Sequence of chain 1.B:
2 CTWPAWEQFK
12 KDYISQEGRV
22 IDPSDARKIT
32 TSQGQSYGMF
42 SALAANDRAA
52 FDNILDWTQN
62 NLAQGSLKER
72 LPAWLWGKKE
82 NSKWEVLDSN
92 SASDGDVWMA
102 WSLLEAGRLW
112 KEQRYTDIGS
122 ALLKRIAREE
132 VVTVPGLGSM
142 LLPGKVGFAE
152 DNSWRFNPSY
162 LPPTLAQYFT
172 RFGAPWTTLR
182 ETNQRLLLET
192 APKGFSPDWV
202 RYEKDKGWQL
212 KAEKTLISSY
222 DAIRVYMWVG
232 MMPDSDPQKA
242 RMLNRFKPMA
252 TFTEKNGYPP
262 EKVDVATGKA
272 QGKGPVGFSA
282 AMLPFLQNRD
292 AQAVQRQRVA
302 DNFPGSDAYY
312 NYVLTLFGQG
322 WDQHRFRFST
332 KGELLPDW

This protein binds this small molecule.
Small molecule (SMILES): OC[C@H]1O[C@@H](O[C@H]2[C@H](O)[C@@H](O)[C@H](O[C@H]3[C@H](O)[C@@H](O)[C@H](O[C@H]4[C@H](O)[C@@H](O)[C@H](O[C@H]5[C@H](O)[C@@H](O)[C@H](O)O[C@@H]5CO)O[C@@H]4CO)O[C@@H]3CO)O[C@@H]2CO)[C@H](O)[C@@H](O)[C@@H]1O

Binding-site contacts:
Ligand atom C3 contacts residue ALA93 of chain 1.B at 3.8 Å (hydrophobic).
Ligand atom O6 contacts residue SER92 of chain 1.B at 2.7 Å (h-bond).
Ligand atom C1 contacts residue GLN34 of chain 1.B at 3.0 Å.
Ligand atom C2 contacts residue ASN91 of chain 1.B at 3.8 Å.
Ligand atom C2 contacts residue TYR161 of chain 1.B at 3.5 Å (hydrophobic).
Ligand atom C5 contacts residue TRP75 of chain 1.B at 3.4 Å (hydrophobic).
Ligand atom O2 contacts residue GLY148 of chain 1.B at 2.8 Å (h-bond).
Ligand atom O6 contacts residue ALA93 of chain 1.B at 3.8 Å.
Ligand atom O2 contacts residue ASP89 of chain 1.B at 2.5 Å (salt-bridge).
Ligand atom C2 contacts residue ARG225 of chain 1.B at 3.8 Å.
Ligand atom C2 contacts residue ASP89 of chain 1.B at 3.5 Å.
Ligand atom C4 contacts residue TYR161 of chain 1.B at 3.9 Å (hydrophobic).
Ligand atom O4 contacts residue GLY148 of chain 1.B at 3.4 Å.
Ligand atom O3 contacts residue ASP95 of chain 1.B at 2.8 Å (salt-bridge).
Ligand atom O3 contacts residue ALA93 of chain 1.B at 3.4 Å.
Ligand atom O2 contacts residue ASN91 of chain 1.B at 3.0 Å (h-bond).
Ligand atom O6 contacts residue THR32 of chain 1.B at 3.6 Å.
Ligand atom C2 contacts residue GLN34 of chain 1.B at 3.4 Å.
Ligand atom O6 contacts residue GLY148 of chain 1.B at 3.9 Å.
Ligand atom O4 contacts residue TRP75 of chain 1.B at 3.8 Å.
Ligand atom O6 contacts residue PHE149 of chain 1.B at 3.7 Å.
Ligand atom C4 contacts residue TRP75 of chain 1.B at 3.9 Å (hydrophobic).
Ligand atom O6 contacts residue ASN91 of chain 1.B at 3.5 Å (h-bond).
Ligand atom O6 contacts residue PRO144 of chain 1.B at 3.9 Å.
Ligand atom C6 contacts residue TRP75 of chain 1.B at 2.9 Å (hydrophobic).
Ligand atom C6 contacts residue ASN91 of chain 1.B at 3.8 Å.
Ligand atom O5 contacts residue ALA93 of chain 1.B at 3.6 Å.
Ligand atom O2 contacts residue ARG225 of chain 1.B at 3.5 Å (salt-bridge).
Ligand atom O4 contacts residue TYR161 of chain 1.B at 3.3 Å (h-bond).
Ligand atom O3 contacts residue GLN34 of chain 1.B at 3.6 Å.
Ligand atom O2 contacts residue ASP222 of chain 1.B at 3.3 Å (salt-bridge).
Ligand atom C3 contacts residue TYR161 of chain 1.B at 3.3 Å (hydrophobic).
Ligand atom C2 contacts residue ASP95 of chain 1.B at 3.4 Å.
Ligand atom C3 contacts residue ASN91 of chain 1.B at 3.8 Å.
Ligand atom O6 contacts residue TRP75 of chain 1.B at 3.6 Å.
Ligand atom C6 contacts residue SER92 of chain 1.B at 3.3 Å.
Ligand atom C2 contacts residue GLY148 of chain 1.B at 3.8 Å.
Ligand atom C3 contacts residue ASP95 of chain 1.B at 3.2 Å.
Ligand atom O1 contacts residue GLN34 of chain 1.B at 2.6 Å (h-bond).
Ligand atom O2 contacts residue TYR161 of chain 1.B at 2.9 Å (h-bond).